Binding-site contacts:
Ligand atom N01 contacts residue HIS111 of chain 1.D at 3.2 Å (h-bond).
Ligand atom C05 contacts residue ZN1 of chain 1.S at 4.0 Å.
Ligand atom O11 contacts residue GLN107 of chain 1.D at 3.8 Å.
Ligand atom C05 contacts residue HIS109 of chain 1.D at 3.7 Å.
Ligand atom N01 contacts residue GLU115 of chain 1.D at 4.2 Å.
Ligand atom O04 contacts residue HIS109 of chain 1.D at 3.1 Å.
Ligand atom O04 contacts residue VAL140 of chain 1.D at 4.0 Å.
Ligand atom C17 contacts residue PRO138 of chain 1.D at 3.8 Å (hydrophobic).
Ligand atom S02 contacts residue ZN1 of chain 1.S at 2.6 Å.
Ligand atom N07 contacts residue VAL130 of chain 1.D at 3.7 Å.
Ligand atom C18 contacts residue LEU193 of chain 1.D at 4.2 Å (hydrophobic).
Ligand atom S02 contacts residue THR194 of chain 1.D at 3.3 Å (h-bond).
Ligand atom C05 contacts residue LEU193 of chain 1.D at 4.0 Å (hydrophobic).
Ligand atom S19 contacts residue LEU193 of chain 1.D at 3.5 Å.
Ligand atom N01 contacts residue HIS128 of chain 1.D at 4.0 Å.
Ligand atom O04 contacts residue VAL130 of chain 1.D at 4.1 Å.
Ligand atom N07 contacts residue HIS109 of chain 1.D at 4.3 Å.
Ligand atom N01 contacts residue HIS109 of chain 1.D at 3.1 Å (h-bond).
Ligand atom N06 contacts residue LEU193 of chain 1.D at 4.3 Å.
Ligand atom O03 contacts residue ZN1 of chain 1.S at 3.7 Å.
Ligand atom O11 contacts residue VAL130 of chain 1.D at 3.4 Å.
Ligand atom O03 contacts residue THR194 of chain 1.D at 2.9 Å (h-bond).
Ligand atom S02 contacts residue HIS109 of chain 1.D at 3.5 Å.
Ligand atom N01 contacts residue THR194 of chain 1.D at 2.7 Å (h-bond).
Ligand atom N01 contacts residue THR195 of chain 1.D at 3.9 Å.
Ligand atom S19 contacts residue THR195 of chain 1.D at 3.2 Å (h-bond).
Ligand atom N01 contacts residue ZN1 of chain 1.S at 2.1 Å.
Ligand atom N06 contacts residue HIS109 of chain 1.D at 3.4 Å.
Ligand atom O04 contacts residue TRP204 of chain 1.D at 4.2 Å.
Ligand atom O04 contacts residue HIS128 of chain 1.D at 3.5 Å.
Ligand atom N07 contacts residue LEU193 of chain 1.D at 4.1 Å.
Ligand atom O03 contacts residue TRP204 of chain 1.D at 4.0 Å.
Ligand atom O04 contacts residue ZN1 of chain 1.S at 2.7 Å.
Ligand atom N06 contacts residue VAL130 of chain 1.D at 3.4 Å.
Ligand atom O03 contacts residue LEU193 of chain 1.D at 3.5 Å.
Ligand atom N06 contacts residue GLN107 of chain 1.D at 3.9 Å.
Ligand atom N09 contacts residue LEU193 of chain 1.D at 4.1 Å.
Ligand atom S02 contacts residue HIS128 of chain 1.D at 4.1 Å.
Ligand atom C08 contacts residue LEU193 of chain 1.D at 3.7 Å (hydrophobic).
Ligand atom N07 contacts residue GLN107 of chain 1.D at 3.6 Å (h-bond).

Sequence of chain 1.D:
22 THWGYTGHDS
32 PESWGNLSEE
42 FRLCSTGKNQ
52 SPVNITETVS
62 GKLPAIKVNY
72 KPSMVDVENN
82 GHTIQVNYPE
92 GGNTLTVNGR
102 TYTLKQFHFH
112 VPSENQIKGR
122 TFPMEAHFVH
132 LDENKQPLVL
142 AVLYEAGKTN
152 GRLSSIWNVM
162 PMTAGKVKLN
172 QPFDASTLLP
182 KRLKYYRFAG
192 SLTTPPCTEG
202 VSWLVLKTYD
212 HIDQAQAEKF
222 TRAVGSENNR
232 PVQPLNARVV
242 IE

A protein and the small-molecule ligand that binds it are described below.
Small molecule (SMILES): NS(=O)(=O)c1nnc(NC(=O)CC2CCCCC2)s1